The protein below binds the small molecule below.
Small molecule (SMILES): COc1cc(-c2ccc3nc(NC(C)=O)sc3c2)cnc1OC

Binding-site contacts:
Ligand atom C1 contacts residue VAL740 of chain 1.A at 3.4 Å (hydrophobic).
Ligand atom S13 contacts residue MET811 of chain 1.A at 3.6 Å.
Ligand atom O3 contacts residue TRP670 of chain 1.A at 3.1 Å.
Ligand atom C23 contacts residue LYS691 of chain 1.A at 3.3 Å.
Ligand atom C12 contacts residue MET811 of chain 1.A at 3.8 Å (hydrophobic).
Ligand atom C17 contacts residue ILE737 of chain 1.A at 3.7 Å (hydrophobic).
Ligand atom C21 contacts residue ASP822 of chain 1.A at 3.1 Å.
Ligand atom C9 contacts residue ILE821 of chain 1.A at 3.8 Å (hydrophobic).
Ligand atom C11 contacts residue ILE689 of chain 1.A at 3.8 Å (hydrophobic).
Ligand atom C5 contacts residue ILE739 of chain 1.A at 3.6 Å (hydrophobic).
Ligand atom C19 contacts residue ASP822 of chain 1.A at 3.6 Å.
Ligand atom N6 contacts residue VAL740 of chain 1.A at 3.2 Å (h-bond).
Ligand atom C19 contacts residue ILE821 of chain 1.A at 3.6 Å (hydrophobic).
Ligand atom C21 contacts residue ILE737 of chain 1.A at 3.9 Å (hydrophobic).
Ligand atom C9 contacts residue TYR725 of chain 1.A at 3.9 Å (hydrophobic).
Ligand atom C23 contacts residue ASP822 of chain 1.A at 3.9 Å.
Ligand atom C17 contacts residue ASP822 of chain 1.A at 3.5 Å.
Ligand atom C19 contacts residue TYR725 of chain 1.A at 3.3 Å (hydrophobic).
Ligand atom N4 contacts residue ILE739 of chain 1.A at 3.4 Å.
Ligand atom O22 contacts residue LYS691 of chain 1.A at 3.3 Å.
Ligand atom N4 contacts residue VAL740 of chain 1.A at 2.9 Å (h-bond).
Ligand atom C2 contacts residue ALA743 of chain 1.A at 3.4 Å (hydrophobic).
Ligand atom C2 contacts residue ILE739 of chain 1.A at 3.8 Å (hydrophobic).
Ligand atom N18 contacts residue TYR725 of chain 1.A at 3.7 Å.
Ligand atom O20 contacts residue LYS691 of chain 1.A at 3.8 Å.
Ligand atom C1 contacts residue ALA743 of chain 1.A at 3.1 Å (hydrophobic).
Ligand atom C1 contacts residue TRP670 of chain 1.A at 3.8 Å (hydrophobic).
Ligand atom C16 contacts residue ILE737 of chain 1.A at 3.8 Å (hydrophobic).
Ligand atom O20 contacts residue ASP822 of chain 1.A at 2.6 Å (salt-bridge).
Ligand atom C2 contacts residue TRP670 of chain 1.A at 3.4 Å (hydrophobic).
Ligand atom C21 contacts residue ASP699 of chain 1.A at 3.3 Å.
Ligand atom O3 contacts residue MET811 of chain 1.A at 3.9 Å.
Ligand atom C21 contacts residue LEU696 of chain 1.A at 3.4 Å (hydrophobic).
Ligand atom N18 contacts residue ASP822 of chain 1.A at 3.3 Å (salt-bridge).
Ligand atom C2 contacts residue VAL740 of chain 1.A at 3.6 Å (hydrophobic).
Ligand atom C5 contacts residue VAL740 of chain 1.A at 3.8 Å (hydrophobic).
Ligand atom C5 contacts residue MET811 of chain 1.A at 3.8 Å (hydrophobic).
Ligand atom O3 contacts residue ALA743 of chain 1.A at 3.6 Å (h-bond).
Ligand atom N6 contacts residue ILE739 of chain 1.A at 3.9 Å.
Ligand atom C8 contacts residue GLU738 of chain 1.A at 3.4 Å.

Sequence of chain 1.A:
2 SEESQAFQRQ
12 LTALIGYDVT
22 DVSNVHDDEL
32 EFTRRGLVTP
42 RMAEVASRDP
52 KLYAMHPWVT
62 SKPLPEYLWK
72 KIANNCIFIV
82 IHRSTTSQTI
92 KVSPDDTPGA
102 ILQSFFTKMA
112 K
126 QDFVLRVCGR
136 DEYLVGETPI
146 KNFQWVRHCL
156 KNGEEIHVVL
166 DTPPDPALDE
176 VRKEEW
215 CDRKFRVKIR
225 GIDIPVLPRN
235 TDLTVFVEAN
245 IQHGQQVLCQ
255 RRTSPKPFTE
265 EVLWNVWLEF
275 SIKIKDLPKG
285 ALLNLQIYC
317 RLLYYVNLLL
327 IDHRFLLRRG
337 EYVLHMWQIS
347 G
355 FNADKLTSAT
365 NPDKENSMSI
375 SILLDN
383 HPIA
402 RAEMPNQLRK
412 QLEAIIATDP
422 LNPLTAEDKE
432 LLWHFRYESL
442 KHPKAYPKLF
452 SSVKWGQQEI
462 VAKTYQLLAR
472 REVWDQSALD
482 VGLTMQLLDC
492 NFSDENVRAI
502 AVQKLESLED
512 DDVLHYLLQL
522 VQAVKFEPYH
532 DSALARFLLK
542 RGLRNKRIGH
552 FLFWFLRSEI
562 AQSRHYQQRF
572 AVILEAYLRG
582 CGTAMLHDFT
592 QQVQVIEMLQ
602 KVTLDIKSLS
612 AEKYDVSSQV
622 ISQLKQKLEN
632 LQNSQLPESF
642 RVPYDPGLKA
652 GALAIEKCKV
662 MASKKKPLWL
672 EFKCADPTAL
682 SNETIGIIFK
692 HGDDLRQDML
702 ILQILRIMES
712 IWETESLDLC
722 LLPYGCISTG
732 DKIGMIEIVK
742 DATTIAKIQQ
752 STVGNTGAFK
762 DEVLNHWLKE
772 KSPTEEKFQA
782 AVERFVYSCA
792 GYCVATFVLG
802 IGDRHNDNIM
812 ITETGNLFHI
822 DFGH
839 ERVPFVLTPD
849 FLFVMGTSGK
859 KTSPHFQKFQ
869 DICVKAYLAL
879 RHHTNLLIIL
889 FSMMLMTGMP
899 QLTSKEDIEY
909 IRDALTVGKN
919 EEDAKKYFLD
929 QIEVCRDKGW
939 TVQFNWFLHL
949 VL